Sequence of chain 1.B:
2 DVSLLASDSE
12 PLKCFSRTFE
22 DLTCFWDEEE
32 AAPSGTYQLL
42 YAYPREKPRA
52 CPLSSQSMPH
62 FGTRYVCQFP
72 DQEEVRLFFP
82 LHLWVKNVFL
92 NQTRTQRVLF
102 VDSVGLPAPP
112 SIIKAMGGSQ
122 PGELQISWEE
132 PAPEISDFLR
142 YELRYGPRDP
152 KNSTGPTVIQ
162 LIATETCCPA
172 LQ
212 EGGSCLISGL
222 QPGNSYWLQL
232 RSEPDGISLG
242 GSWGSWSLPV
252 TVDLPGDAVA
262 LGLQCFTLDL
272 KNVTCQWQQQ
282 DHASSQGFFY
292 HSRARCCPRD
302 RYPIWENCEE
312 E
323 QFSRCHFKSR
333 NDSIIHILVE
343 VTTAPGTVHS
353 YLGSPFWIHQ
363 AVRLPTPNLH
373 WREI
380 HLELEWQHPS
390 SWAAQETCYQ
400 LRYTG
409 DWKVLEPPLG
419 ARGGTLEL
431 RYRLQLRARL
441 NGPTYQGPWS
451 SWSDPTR

The small molecule below binds the protein below.
Small molecule (SMILES): CC(=O)N[C@@H]1[C@@H](O)[C@H](O)[C@@H](CO)O[C@H]1O

Binding-site contacts:
Ligand atom C5 contacts residue ASN333 of chain 1.B at 3.7 Å.
Ligand atom C1 contacts residue LEU271 of chain 1.B at 4.2 Å (hydrophobic).
Ligand atom C8 contacts residue ASN333 of chain 1.B at 4.3 Å.
Ligand atom O5 contacts residue LEU271 of chain 1.B at 4.2 Å.
Ligand atom O6 contacts residue LEU271 of chain 1.B at 4.3 Å.
Ligand atom C8 contacts residue ASP334 of chain 1.B at 3.7 Å.
Ligand atom N2 contacts residue ASN333 of chain 1.B at 2.9 Å (h-bond).
Ligand atom O7 contacts residue ASP334 of chain 1.B at 4.5 Å.
Ligand atom O7 contacts residue LEU271 of chain 1.B at 3.4 Å.
Ligand atom N2 contacts residue LEU271 of chain 1.B at 4.4 Å.
Ligand atom O7 contacts residue ASN333 of chain 1.B at 2.9 Å (h-bond).
Ligand atom O7 contacts residue HIS361 of chain 1.B at 4.3 Å.
Ligand atom C1 contacts residue ASN333 of chain 1.B at 1.4 Å.
Ligand atom C4 contacts residue ASN333 of chain 1.B at 4.2 Å.
Ligand atom C2 contacts residue ASN333 of chain 1.B at 2.4 Å.
Ligand atom C2 contacts residue LEU271 of chain 1.B at 3.7 Å (hydrophobic).
Ligand atom C3 contacts residue ASN333 of chain 1.B at 3.8 Å.
Ligand atom C7 contacts residue LEU271 of chain 1.B at 4.3 Å (hydrophobic).
Ligand atom O5 contacts residue ASN333 of chain 1.B at 2.4 Å (h-bond).
Ligand atom C7 contacts residue ASP334 of chain 1.B at 4.3 Å.
Ligand atom C7 contacts residue ASN333 of chain 1.B at 3.1 Å.